Binding-site contacts:
Ligand atom O5 contacts residue ASN1134 of chain 1.B at 2.3 Å (h-bond).
Ligand atom N2 contacts residue ASN1134 of chain 1.B at 2.9 Å (h-bond).
Ligand atom C1 contacts residue ASN1134 of chain 1.B at 1.4 Å.
Ligand atom C5 contacts residue ASN1134 of chain 1.B at 3.6 Å.
Ligand atom C4 contacts residue ASN1134 of chain 1.B at 4.2 Å.
Ligand atom C7 contacts residue ASN1134 of chain 1.B at 4.1 Å.
Ligand atom C3 contacts residue ASN1134 of chain 1.B at 3.8 Å.
Ligand atom C2 contacts residue ASN1134 of chain 1.B at 2.5 Å.

A small-molecule ligand and the protein it binds are described below.
Small molecule (SMILES): CC(=O)N[C@H]1[C@H](O[C@H]2[C@H](O)[C@@H](NC(C)=O)CO[C@@H]2CO)O[C@H](CO)[C@@H](O)[C@@H]1O

Sequence of chain 1.B:
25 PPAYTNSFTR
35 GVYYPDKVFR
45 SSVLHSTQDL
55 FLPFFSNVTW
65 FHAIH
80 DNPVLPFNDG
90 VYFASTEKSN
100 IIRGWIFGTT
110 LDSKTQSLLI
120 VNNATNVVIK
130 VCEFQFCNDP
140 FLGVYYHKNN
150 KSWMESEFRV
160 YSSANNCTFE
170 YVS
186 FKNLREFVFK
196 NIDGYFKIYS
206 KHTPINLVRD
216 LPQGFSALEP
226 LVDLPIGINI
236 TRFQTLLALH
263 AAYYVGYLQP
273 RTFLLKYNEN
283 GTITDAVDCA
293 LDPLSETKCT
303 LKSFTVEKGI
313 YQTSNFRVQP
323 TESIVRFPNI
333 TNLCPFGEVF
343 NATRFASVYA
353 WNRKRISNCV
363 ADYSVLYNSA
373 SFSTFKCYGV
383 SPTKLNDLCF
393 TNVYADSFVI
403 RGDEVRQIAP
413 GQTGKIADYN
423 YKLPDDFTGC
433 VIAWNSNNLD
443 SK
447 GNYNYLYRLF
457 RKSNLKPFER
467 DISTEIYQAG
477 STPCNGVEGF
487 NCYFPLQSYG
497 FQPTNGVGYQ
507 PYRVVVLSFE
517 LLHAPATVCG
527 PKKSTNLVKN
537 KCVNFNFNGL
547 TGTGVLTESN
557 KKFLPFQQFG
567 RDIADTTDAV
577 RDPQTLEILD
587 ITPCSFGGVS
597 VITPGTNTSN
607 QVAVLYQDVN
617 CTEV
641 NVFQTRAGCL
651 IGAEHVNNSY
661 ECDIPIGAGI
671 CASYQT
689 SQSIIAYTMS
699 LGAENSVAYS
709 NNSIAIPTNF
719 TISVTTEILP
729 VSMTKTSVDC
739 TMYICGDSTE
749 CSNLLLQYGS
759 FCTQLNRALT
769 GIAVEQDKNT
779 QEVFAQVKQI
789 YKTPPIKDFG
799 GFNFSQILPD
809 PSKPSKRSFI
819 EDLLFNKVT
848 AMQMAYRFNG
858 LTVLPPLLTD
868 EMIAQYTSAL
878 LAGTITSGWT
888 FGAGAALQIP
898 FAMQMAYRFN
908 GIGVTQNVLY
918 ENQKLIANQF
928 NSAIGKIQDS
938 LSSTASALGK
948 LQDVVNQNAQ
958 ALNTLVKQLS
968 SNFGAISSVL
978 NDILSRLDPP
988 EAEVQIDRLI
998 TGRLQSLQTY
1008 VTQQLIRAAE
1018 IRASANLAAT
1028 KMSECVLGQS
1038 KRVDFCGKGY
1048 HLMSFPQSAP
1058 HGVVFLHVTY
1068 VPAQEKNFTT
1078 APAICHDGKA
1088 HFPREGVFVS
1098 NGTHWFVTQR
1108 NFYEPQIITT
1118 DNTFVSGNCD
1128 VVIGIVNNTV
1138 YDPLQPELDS